Sequence of chain 1.G:
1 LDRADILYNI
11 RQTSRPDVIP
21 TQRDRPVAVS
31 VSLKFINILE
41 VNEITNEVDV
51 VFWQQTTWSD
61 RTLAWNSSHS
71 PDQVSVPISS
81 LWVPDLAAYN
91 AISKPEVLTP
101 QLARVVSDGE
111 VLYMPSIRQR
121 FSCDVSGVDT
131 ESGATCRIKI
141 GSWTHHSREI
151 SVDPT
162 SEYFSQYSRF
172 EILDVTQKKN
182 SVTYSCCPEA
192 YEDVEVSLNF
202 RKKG

A protein and the small-molecule ligand that binds it are described below.
Small molecule (SMILES): Brc1ccc(N2CCCNCC2)cn1

Sequence of chain 1.H:
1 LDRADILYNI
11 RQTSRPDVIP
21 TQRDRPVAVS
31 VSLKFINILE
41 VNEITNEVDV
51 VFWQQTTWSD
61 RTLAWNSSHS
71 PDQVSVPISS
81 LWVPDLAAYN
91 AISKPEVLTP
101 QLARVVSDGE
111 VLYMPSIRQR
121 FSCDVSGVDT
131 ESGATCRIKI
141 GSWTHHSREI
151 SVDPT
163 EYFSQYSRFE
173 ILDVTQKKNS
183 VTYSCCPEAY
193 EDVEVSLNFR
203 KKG

Binding-site contacts:
Ligand atom C10 contacts residue CYS187 of chain 1.G at 4.1 Å (hydrophobic).
Ligand atom N3 contacts residue SER142 of chain 1.G at 3.8 Å.
Ligand atom BR1 contacts residue ALA103 of chain 1.H at 3.9 Å.
Ligand atom C7 contacts residue TYR89 of chain 1.G at 3.5 Å (hydrophobic).
Ligand atom C8 contacts residue SER142 of chain 1.G at 3.8 Å.
Ligand atom C4 contacts residue THR144 of chain 1.G at 4.1 Å.
Ligand atom N2 contacts residue MET114 of chain 1.H at 3.4 Å.
Ligand atom C2 contacts residue TRP143 of chain 1.G at 3.2 Å (hydrophobic).
Ligand atom N3 contacts residue TRP143 of chain 1.G at 3.0 Å (h-bond).
Ligand atom C1 contacts residue TRP143 of chain 1.G at 3.5 Å (hydrophobic).
Ligand atom C4 contacts residue LEU112 of chain 1.H at 3.7 Å (hydrophobic).
Ligand atom C3 contacts residue TRP143 of chain 1.G at 3.5 Å (hydrophobic).
Ligand atom C5 contacts residue LEU112 of chain 1.H at 4.0 Å (hydrophobic).
Ligand atom N1 contacts residue MET114 of chain 1.H at 3.6 Å.
Ligand atom BR1 contacts residue LEU112 of chain 1.H at 3.2 Å.
Ligand atom BR1 contacts residue LEU102 of chain 1.H at 3.8 Å.
Ligand atom C6 contacts residue TRP143 of chain 1.G at 3.3 Å (hydrophobic).
Ligand atom N1 contacts residue TRP143 of chain 1.G at 3.9 Å.
Ligand atom N1 contacts residue THR144 of chain 1.G at 3.8 Å.
Ligand atom C2 contacts residue MET114 of chain 1.H at 3.5 Å (hydrophobic).
Ligand atom N2 contacts residue TRP143 of chain 1.G at 3.4 Å (h-bond).
Ligand atom N3 contacts residue TYR89 of chain 1.G at 2.8 Å (h-bond).
Ligand atom C8 contacts residue TYR185 of chain 1.G at 4.1 Å (hydrophobic).
Ligand atom C7 contacts residue TRP53 of chain 1.H at 3.7 Å (hydrophobic).
Ligand atom C1 contacts residue MET114 of chain 1.H at 3.4 Å (hydrophobic).
Ligand atom C4 contacts residue TRP143 of chain 1.G at 4.1 Å (hydrophobic).
Ligand atom C3 contacts residue TYR192 of chain 1.G at 4.2 Å (hydrophobic).
Ligand atom C10 contacts residue MET114 of chain 1.H at 3.9 Å (hydrophobic).
Ligand atom C5 contacts residue THR144 of chain 1.G at 3.5 Å.
Ligand atom C3 contacts residue CYS188 of chain 1.G at 3.9 Å (hydrophobic).
Ligand atom C8 contacts residue TYR89 of chain 1.G at 3.0 Å (hydrophobic).
Ligand atom BR1 contacts residue THR144 of chain 1.G at 3.6 Å.
Ligand atom C8 contacts residue TYR192 of chain 1.G at 3.5 Å (hydrophobic).
Ligand atom C8 contacts residue TRP143 of chain 1.G at 3.2 Å (hydrophobic).
Ligand atom C9 contacts residue TRP143 of chain 1.G at 3.3 Å (hydrophobic).
Ligand atom C7 contacts residue TRP143 of chain 1.G at 3.8 Å (hydrophobic).
Ligand atom C9 contacts residue TYR192 of chain 1.G at 3.3 Å (hydrophobic).
Ligand atom C10 contacts residue TRP143 of chain 1.G at 3.9 Å (hydrophobic).
Ligand atom BR1 contacts residue ARG104 of chain 1.H at 3.5 Å.
Ligand atom C6 contacts residue MET114 of chain 1.H at 3.9 Å (hydrophobic).